Sequence of chain 1.N:
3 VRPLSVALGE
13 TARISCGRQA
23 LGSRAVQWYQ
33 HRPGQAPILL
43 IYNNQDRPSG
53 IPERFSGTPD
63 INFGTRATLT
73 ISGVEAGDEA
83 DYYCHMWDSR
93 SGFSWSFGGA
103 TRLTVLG

Binding-site contacts:
Ligand atom O5 contacts residue ASN281 of chain 1.A at 2.5 Å (h-bond).
Ligand atom C1 contacts residue ASN281 of chain 1.A at 1.5 Å.
Ligand atom O7 contacts residue ASN281 of chain 1.A at 3.9 Å.
Ligand atom C8 contacts residue ASN281 of chain 1.A at 4.5 Å.
Ligand atom C2 contacts residue ASN281 of chain 1.A at 2.4 Å.
Ligand atom O6 contacts residue ILE302 of chain 1.A at 3.4 Å.
Ligand atom C5 contacts residue ASN281 of chain 1.A at 3.8 Å.
Ligand atom C6 contacts residue ILE302 of chain 1.A at 3.6 Å (hydrophobic).
Ligand atom C4 contacts residue ASN281 of chain 1.A at 4.3 Å.
Ligand atom C3 contacts residue ASN281 of chain 1.A at 3.8 Å.
Ligand atom C6 contacts residue ASN282 of chain 1.A at 4.0 Å.
Ligand atom N2 contacts residue ASN281 of chain 1.A at 2.8 Å (h-bond).
Ligand atom C7 contacts residue ASN281 of chain 1.A at 3.5 Å.
Ligand atom O5 contacts residue ILE302 of chain 1.A at 4.4 Å.
Ligand atom O7 contacts residue PHE65 of chain 1.N at 3.8 Å.
Ligand atom C5 contacts residue ILE302 of chain 1.A at 4.5 Å (hydrophobic).

Sequence of chain 1.A:
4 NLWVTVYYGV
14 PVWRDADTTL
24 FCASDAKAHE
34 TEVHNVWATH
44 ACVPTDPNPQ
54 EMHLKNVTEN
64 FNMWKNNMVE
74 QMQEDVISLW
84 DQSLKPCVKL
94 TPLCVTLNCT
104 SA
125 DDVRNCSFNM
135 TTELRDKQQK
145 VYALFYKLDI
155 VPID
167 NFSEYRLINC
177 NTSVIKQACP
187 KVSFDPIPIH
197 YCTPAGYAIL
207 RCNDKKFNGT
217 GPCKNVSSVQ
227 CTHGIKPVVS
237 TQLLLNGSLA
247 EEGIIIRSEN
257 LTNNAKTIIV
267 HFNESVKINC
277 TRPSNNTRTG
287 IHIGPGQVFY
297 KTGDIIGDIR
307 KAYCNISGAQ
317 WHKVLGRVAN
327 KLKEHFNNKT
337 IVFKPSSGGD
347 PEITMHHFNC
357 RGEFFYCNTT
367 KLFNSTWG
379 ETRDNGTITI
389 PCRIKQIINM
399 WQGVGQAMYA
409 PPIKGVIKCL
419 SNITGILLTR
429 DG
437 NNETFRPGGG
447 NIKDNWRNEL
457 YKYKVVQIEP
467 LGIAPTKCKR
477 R

A protein and the small-molecule ligand that binds it are described below.
Small molecule (SMILES): CC(=O)N[C@@H]1[C@@H](O)[C@H](O)[C@@H](CO)O[C@H]1O